Sequence of chain 1.A:
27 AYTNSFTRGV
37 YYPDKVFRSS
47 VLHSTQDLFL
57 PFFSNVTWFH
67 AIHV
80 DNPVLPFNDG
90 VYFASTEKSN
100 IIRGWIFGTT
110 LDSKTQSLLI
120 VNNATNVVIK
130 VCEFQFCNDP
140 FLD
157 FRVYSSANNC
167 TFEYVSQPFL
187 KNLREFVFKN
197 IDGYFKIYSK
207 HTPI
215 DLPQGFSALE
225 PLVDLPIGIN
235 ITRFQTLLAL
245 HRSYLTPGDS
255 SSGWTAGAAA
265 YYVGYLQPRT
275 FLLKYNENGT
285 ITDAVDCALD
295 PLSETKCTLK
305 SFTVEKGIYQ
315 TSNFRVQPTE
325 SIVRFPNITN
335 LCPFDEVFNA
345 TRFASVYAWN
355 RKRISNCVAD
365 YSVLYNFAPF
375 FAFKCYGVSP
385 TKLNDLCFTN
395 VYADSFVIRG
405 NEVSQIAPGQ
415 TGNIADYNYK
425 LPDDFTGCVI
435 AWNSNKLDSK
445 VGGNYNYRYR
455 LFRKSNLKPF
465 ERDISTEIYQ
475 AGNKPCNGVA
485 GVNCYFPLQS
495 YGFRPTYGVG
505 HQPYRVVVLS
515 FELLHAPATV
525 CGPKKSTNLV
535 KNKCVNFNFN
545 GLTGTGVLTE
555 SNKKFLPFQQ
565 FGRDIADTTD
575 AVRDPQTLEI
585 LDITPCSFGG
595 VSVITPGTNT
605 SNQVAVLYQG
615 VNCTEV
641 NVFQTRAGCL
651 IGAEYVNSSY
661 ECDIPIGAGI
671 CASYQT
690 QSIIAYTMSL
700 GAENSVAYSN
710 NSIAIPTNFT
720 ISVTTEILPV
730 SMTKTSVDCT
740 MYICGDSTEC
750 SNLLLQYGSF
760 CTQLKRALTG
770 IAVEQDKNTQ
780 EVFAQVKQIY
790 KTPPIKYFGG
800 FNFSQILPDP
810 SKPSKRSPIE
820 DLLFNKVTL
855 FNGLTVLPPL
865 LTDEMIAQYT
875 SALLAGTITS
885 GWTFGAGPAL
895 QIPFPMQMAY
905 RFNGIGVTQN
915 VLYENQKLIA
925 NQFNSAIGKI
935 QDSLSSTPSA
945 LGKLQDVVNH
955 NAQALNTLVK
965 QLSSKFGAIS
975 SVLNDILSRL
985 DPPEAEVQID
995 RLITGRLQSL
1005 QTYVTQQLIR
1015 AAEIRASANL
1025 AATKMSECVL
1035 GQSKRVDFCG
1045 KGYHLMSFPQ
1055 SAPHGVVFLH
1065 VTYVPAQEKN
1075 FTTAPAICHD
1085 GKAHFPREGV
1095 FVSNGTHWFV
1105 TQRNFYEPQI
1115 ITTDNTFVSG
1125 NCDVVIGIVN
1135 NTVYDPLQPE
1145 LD

This small molecule binds to this protein.
Small molecule (SMILES): CC(=O)N[C@@H]1[C@@H](O)[C@H](O)[C@@H](CO)O[C@H]1O

Binding-site contacts:
Ligand atom O7 contacts residue ASN801 of chain 1.A at 4.0 Å.
Ligand atom N2 contacts residue SER803 of chain 1.A at 4.4 Å.
Ligand atom N2 contacts residue ASN801 of chain 1.A at 2.9 Å (h-bond).
Ligand atom C7 contacts residue ASN801 of chain 1.A at 3.3 Å.
Ligand atom C1 contacts residue ASN801 of chain 1.A at 3.3 Å.
Ligand atom C1 contacts residue GLN804 of chain 1.A at 4.3 Å.
Ligand atom O5 contacts residue GLN804 of chain 1.A at 4.0 Å.
Ligand atom C8 contacts residue ASN801 of chain 1.A at 3.5 Å.
Ligand atom O5 contacts residue ASN801 of chain 1.A at 4.4 Å.
Ligand atom C1 contacts residue SER803 of chain 1.A at 4.0 Å.
Ligand atom C2 contacts residue ASN801 of chain 1.A at 3.3 Å.